A small-molecule ligand and the protein it binds are described below.
Small molecule (SMILES): C=C1/C(=C\C=C2/CCC[C@]3(C)[C@@H]([C@H](C)/C=C4\CCC(CC)(C(=O)OC)C4=O)CC[C@@H]23)C[C@@H](O)[C@H](OCCCO)[C@@H]1O

Sequence of chain 1.A:
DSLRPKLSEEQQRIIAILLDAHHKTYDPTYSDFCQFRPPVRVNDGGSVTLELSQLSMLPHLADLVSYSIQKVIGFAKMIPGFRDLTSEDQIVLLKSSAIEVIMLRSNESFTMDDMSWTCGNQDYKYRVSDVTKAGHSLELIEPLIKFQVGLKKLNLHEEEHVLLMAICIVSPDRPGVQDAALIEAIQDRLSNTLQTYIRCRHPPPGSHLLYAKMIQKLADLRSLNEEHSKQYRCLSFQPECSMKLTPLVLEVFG

Binding-site contacts:
Ligand atom O30 contacts residue HIS233 of chain 1.A at 2.8 Å (h-bond).
Ligand atom C14 contacts residue SER114 of chain 1.A at 3.5 Å.
Ligand atom C11 contacts residue SER111 of chain 1.A at 3.7 Å.
Ligand atom C29 contacts residue VAL70 of chain 1.A at 3.7 Å (hydrophobic).
Ligand atom C25 contacts residue HIS141 of chain 1.A at 3.6 Å.
Ligand atom C2 contacts residue TRP122 of chain 1.A at 3.5 Å (hydrophobic).
Ligand atom O19 contacts residue SER114 of chain 1.A at 2.6 Å (h-bond).
Ligand atom C36 contacts residue LEU63 of chain 1.A at 3.6 Å (hydrophobic).
Ligand atom C14 contacts residue TYR30 of chain 1.A at 3.5 Å (hydrophobic).
Ligand atom O19 contacts residue TYR30 of chain 1.A at 2.6 Å (h-bond).
Ligand atom C26 contacts residue HIS141 of chain 1.A at 3.6 Å.
Ligand atom C18 contacts residue SER73 of chain 1.A at 3.4 Å.
Ligand atom O34 contacts residue LEU63 of chain 1.A at 3.4 Å.
Ligand atom C24 contacts residue LEU145 of chain 1.A at 3.5 Å (hydrophobic).
Ligand atom O35 contacts residue HIS233 of chain 1.A at 3.4 Å (h-bond).
Ligand atom O34 contacts residue HIS141 of chain 1.A at 3.3 Å (h-bond).
Ligand atom O37 contacts residue LEU69 of chain 1.A at 3.5 Å.
Ligand atom C8 contacts residue LEU149 of chain 1.A at 3.7 Å (hydrophobic).
Ligand atom C38 contacts residue PHE37 of chain 1.A at 3.6 Å (hydrophobic).
Ligand atom C29 contacts residue HIS233 of chain 1.A at 3.7 Å.
Ligand atom C36 contacts residue LEU240 of chain 1.A at 3.6 Å (hydrophobic).
Ligand atom C36 contacts residue HIS141 of chain 1.A at 3.6 Å.
Ligand atom C13 contacts residue SER114 of chain 1.A at 3.4 Å.
Ligand atom O41 contacts residue THR29 of chain 1.A at 3.2 Å (h-bond).
Ligand atom O20 contacts residue SER73 of chain 1.A at 2.8 Å (h-bond).
Ligand atom C13 contacts residue CYS124 of chain 1.A at 3.4 Å (hydrophobic).
Ligand atom O19 contacts residue SER111 of chain 1.A at 3.4 Å.
Ligand atom O41 contacts residue TYR30 of chain 1.A at 3.6 Å.
Ligand atom C22 contacts residue VAL70 of chain 1.A at 3.6 Å (hydrophobic).
Ligand atom C10 contacts residue SER111 of chain 1.A at 3.4 Å.
Ligand atom O37 contacts residue SER73 of chain 1.A at 3.4 Å (h-bond).
Ligand atom C40 contacts residue ARG110 of chain 1.A at 3.7 Å.
Ligand atom O35 contacts residue HIS141 of chain 1.A at 3.7 Å.
Ligand atom O41 contacts residue ARG110 of chain 1.A at 2.9 Å (salt-bridge).
Ligand atom C32 contacts residue HIS141 of chain 1.A at 3.6 Å.
Ligand atom C31 contacts residue ALA67 of chain 1.A at 3.6 Å (hydrophobic).
Ligand atom O20 contacts residue ARG110 of chain 1.A at 3.0 Å (salt-bridge).
Ligand atom C39 contacts residue TYR72 of chain 1.A at 3.4 Å (hydrophobic).
Ligand atom O30 contacts residue ILE104 of chain 1.A at 3.6 Å.
Ligand atom C33 contacts residue VAL254 of chain 1.A at 3.6 Å (hydrophobic).